This protein binds this small molecule.
Small molecule (SMILES): Cc1cn([C@@H]2C[C@@H](O)[C@H](COP(=O)(O)OP(=O)(O)OP(=O)(O)O)O2)c(=O)[nH]c1=O

Binding-site contacts:
Ligand atom C9 contacts residue ASP185 of chain 1.C at 3.4 Å.
Ligand atom O2 contacts residue ARG72 of chain 1.C at 3.1 Å (salt-bridge).
Ligand atom O11 contacts residue LYS70 of chain 1.C at 3.4 Å (salt-bridge).
Ligand atom O12 contacts residue ASP110 of chain 1.C at 2.7 Å (salt-bridge).
Ligand atom O5 contacts residue VAL111 of chain 1.C at 2.7 Å (h-bond).
Ligand atom O12 contacts residue VAL111 of chain 1.C at 3.0 Å (h-bond).
Ligand atom P contacts residue CA1 of chain 1.O at 3.5 Å.
Ligand atom O8 contacts residue ARG72 of chain 1.C at 3.3 Å (salt-bridge).
Ligand atom O5 contacts residue ASP185 of chain 1.C at 2.9 Å (salt-bridge).
Ligand atom P contacts residue ARG72 of chain 1.C at 3.5 Å.
Ligand atom O4 contacts residue ALA114 of chain 1.C at 3.6 Å (h-bond).
Ligand atom O8 contacts residue LYS65 of chain 1.C at 3.4 Å (salt-bridge).
Ligand atom O12 contacts residue CA1 of chain 1.O at 2.2 Å.
Ligand atom P1 contacts residue CA1 of chain 1.O at 3.4 Å.
Ligand atom O5 contacts residue CA1 of chain 1.O at 2.2 Å.
Ligand atom O5 contacts residue ALA114 of chain 1.C at 3.5 Å (h-bond).
Ligand atom O10 contacts residue LYS220 of chain 1.C at 3.5 Å.
Ligand atom O5 contacts residue ASP113 of chain 1.C at 3.5 Å (salt-bridge).
Ligand atom C2 contacts residue ARG72 of chain 1.C at 3.5 Å.
Ligand atom O7 contacts residue LYS220 of chain 1.C at 3.2 Å (salt-bridge).
Ligand atom C5 contacts residue TYR115 of chain 1.C at 3.6 Å (hydrophobic).
Ligand atom O4 contacts residue ASP113 of chain 1.C at 3.5 Å.
Ligand atom O contacts residue TYR115 of chain 1.C at 3.2 Å.
Ligand atom O7 contacts residue ASP110 of chain 1.C at 3.0 Å (salt-bridge).
Ligand atom C3 contacts residue GLN151 of chain 1.C at 3.4 Å.
Ligand atom P1 contacts residue LYS65 of chain 1.C at 3.5 Å.
Ligand atom O13 contacts residue TYR115 of chain 1.C at 3.2 Å.
Ligand atom O2 contacts residue GLN151 of chain 1.C at 3.1 Å (h-bond).
Ligand atom O12 contacts residue GLY112 of chain 1.C at 3.2 Å.
Ligand atom O4 contacts residue GLN151 of chain 1.C at 3.5 Å (h-bond).
Ligand atom O11 contacts residue ASP113 of chain 1.C at 3.3 Å (salt-bridge).
Ligand atom O4 contacts residue ARG72 of chain 1.C at 3.4 Å (salt-bridge).
Ligand atom N contacts residue GLN151 of chain 1.C at 3.5 Å (h-bond).
Ligand atom O9 contacts residue LYS220 of chain 1.C at 3.3 Å (salt-bridge).
Ligand atom O7 contacts residue CA1 of chain 1.O at 2.2 Å.
Ligand atom O3 contacts residue ARG72 of chain 1.C at 2.9 Å (salt-bridge).
Ligand atom O9 contacts residue LYS65 of chain 1.C at 3.3 Å (salt-bridge).
Ligand atom O6 contacts residue LYS65 of chain 1.C at 3.0 Å (salt-bridge).
Ligand atom O11 contacts residue LYS65 of chain 1.C at 3.4 Å (salt-bridge).
Ligand atom O contacts residue GLN151 of chain 1.C at 3.4 Å (h-bond).

Sequence of chain 1.C:
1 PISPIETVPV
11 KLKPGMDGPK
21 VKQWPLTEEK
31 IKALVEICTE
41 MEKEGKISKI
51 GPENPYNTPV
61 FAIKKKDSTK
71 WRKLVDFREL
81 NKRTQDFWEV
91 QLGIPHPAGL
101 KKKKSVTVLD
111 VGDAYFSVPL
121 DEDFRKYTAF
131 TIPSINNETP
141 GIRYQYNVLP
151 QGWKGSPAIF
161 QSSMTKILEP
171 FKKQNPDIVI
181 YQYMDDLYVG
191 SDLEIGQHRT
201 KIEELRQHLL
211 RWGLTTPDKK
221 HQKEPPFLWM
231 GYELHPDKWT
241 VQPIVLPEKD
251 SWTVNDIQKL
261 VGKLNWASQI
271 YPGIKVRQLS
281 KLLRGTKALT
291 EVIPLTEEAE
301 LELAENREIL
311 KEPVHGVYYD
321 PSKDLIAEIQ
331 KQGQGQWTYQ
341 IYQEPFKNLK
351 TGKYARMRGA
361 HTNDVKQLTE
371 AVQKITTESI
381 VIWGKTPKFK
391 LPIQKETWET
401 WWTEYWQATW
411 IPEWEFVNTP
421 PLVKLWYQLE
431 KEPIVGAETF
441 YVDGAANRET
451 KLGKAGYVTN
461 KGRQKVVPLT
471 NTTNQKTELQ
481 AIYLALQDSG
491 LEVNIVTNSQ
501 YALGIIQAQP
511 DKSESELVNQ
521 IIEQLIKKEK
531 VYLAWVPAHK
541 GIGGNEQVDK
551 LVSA